Binding-site contacts:
Ligand atom CM2 contacts residue LEU116 of chain 24.A at 3.6 Å (hydrophobic).
Ligand atom C4C contacts residue VAL188 of chain 24.A at 3.9 Å (hydrophobic).
Ligand atom N2 contacts residue PRO174 of chain 24.A at 3.9 Å.
Ligand atom O1 contacts residue PHE186 of chain 24.A at 3.7 Å.
Ligand atom C5A contacts residue CYS199 of chain 24.A at 3.9 Å (hydrophobic).
Ligand atom O1 contacts residue ALA24 of chain 24.C at 3.6 Å.
Ligand atom N2 contacts residue PHE186 of chain 24.A at 3.9 Å.
Ligand atom C6C contacts residue VAL191 of chain 24.A at 3.5 Å (hydrophobic).
Ligand atom C4A contacts residue ILE215 of chain 24.A at 3.9 Å (hydrophobic).
Ligand atom C6B contacts residue TYR197 of chain 24.A at 3.5 Å (hydrophobic).
Ligand atom C4A contacts residue ASN219 of chain 24.A at 3.9 Å.
Ligand atom C7C contacts residue TYR128 of chain 24.A at 3.7 Å (hydrophobic).
Ligand atom C4 contacts residue TYR152 of chain 24.A at 3.9 Å (hydrophobic).
Ligand atom C5C contacts residue TYR128 of chain 24.A at 3.6 Å (hydrophobic).
Ligand atom C5 contacts residue PHE186 of chain 24.A at 3.7 Å (hydrophobic).
Ligand atom C31 contacts residue VAL176 of chain 24.A at 3.3 Å (hydrophobic).
Ligand atom C4 contacts residue MET224 of chain 24.A at 4.0 Å (hydrophobic).
Ligand atom C3 contacts residue PRO174 of chain 24.A at 3.8 Å (hydrophobic).
Ligand atom N2 contacts residue ALA24 of chain 24.C at 3.3 Å.
Ligand atom C31 contacts residue PRO174 of chain 24.A at 3.4 Å (hydrophobic).
Ligand atom C2C contacts residue VAL188 of chain 24.A at 3.4 Å (hydrophobic).
Ligand atom C4A contacts residue ASN198 of chain 24.A at 4.0 Å.
Ligand atom O1 contacts residue TYR152 of chain 24.A at 4.0 Å.
Ligand atom C2B contacts residue MET221 of chain 24.A at 3.6 Å (hydrophobic).
Ligand atom C3 contacts residue PHE186 of chain 24.A at 3.8 Å (hydrophobic).
Ligand atom C5B contacts residue TYR197 of chain 24.A at 3.7 Å (hydrophobic).
Ligand atom C31 contacts residue ALA150 of chain 24.A at 3.8 Å (hydrophobic).
Ligand atom C5 contacts residue TYR152 of chain 24.A at 3.8 Å (hydrophobic).
Ligand atom C2C contacts residue TYR152 of chain 24.A at 4.0 Å (hydrophobic).
Ligand atom O1B contacts residue MET221 of chain 24.A at 3.7 Å.
Ligand atom C3C contacts residue VAL188 of chain 24.A at 3.2 Å (hydrophobic).
Ligand atom C5B contacts residue LEU106 of chain 24.A at 4.0 Å (hydrophobic).
Ligand atom C5C contacts residue ILE104 of chain 24.A at 4.0 Å (hydrophobic).
Ligand atom O1 contacts residue VAL188 of chain 24.A at 3.8 Å.
Ligand atom N3A contacts residue ASN219 of chain 24.A at 3.8 Å.
Ligand atom C1C contacts residue MET224 of chain 24.A at 3.4 Å (hydrophobic).
Ligand atom C4 contacts residue PHE186 of chain 24.A at 3.5 Å (hydrophobic).
Ligand atom C31 contacts residue SER175 of chain 24.A at 3.6 Å.
Ligand atom C1B contacts residue MET221 of chain 24.A at 3.7 Å (hydrophobic).
Ligand atom C5 contacts residue MET224 of chain 24.A at 4.0 Å (hydrophobic).

Sequence of chain 24.A:
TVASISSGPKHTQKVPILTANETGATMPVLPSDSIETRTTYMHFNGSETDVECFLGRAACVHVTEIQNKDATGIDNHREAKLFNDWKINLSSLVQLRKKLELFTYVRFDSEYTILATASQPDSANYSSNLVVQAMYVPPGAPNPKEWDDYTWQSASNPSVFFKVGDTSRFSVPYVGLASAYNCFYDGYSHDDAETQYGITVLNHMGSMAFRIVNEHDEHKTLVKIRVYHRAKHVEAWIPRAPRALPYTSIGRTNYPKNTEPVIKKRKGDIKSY

Sequence of chain 24.C:
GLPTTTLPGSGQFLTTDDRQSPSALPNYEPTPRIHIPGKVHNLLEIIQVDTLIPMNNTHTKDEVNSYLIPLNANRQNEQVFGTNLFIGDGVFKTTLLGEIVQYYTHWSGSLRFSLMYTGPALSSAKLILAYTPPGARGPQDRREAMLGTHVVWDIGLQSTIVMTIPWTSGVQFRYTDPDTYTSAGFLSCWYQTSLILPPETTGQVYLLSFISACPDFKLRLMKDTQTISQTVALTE

This small molecule binds to this protein.
Small molecule (SMILES): CC[C@H]1COC(c2ccc(OCCCCCCCc3cc(C)no3)cc2)=N1